Binding-site contacts:
Ligand atom O5 contacts residue ASN271 of chain 2.A at 2.4 Å (h-bond).
Ligand atom C1 contacts residue ILE292 of chain 2.A at 3.9 Å (hydrophobic).
Ligand atom O6 contacts residue ILE292 of chain 2.A at 3.3 Å.
Ligand atom O7 contacts residue ASN271 of chain 2.A at 4.2 Å.
Ligand atom C7 contacts residue ASN271 of chain 2.A at 3.8 Å.
Ligand atom C5 contacts residue ASN271 of chain 2.A at 3.7 Å.
Ligand atom C4 contacts residue ASN271 of chain 2.A at 4.3 Å.
Ligand atom C3 contacts residue ASN271 of chain 2.A at 3.8 Å.
Ligand atom C2 contacts residue ASN271 of chain 2.A at 2.5 Å.
Ligand atom C1 contacts residue ASN271 of chain 2.A at 1.4 Å.
Ligand atom O5 contacts residue ILE292 of chain 2.A at 3.4 Å.
Ligand atom N2 contacts residue ASN271 of chain 2.A at 2.9 Å (h-bond).
Ligand atom C5 contacts residue ILE292 of chain 2.A at 4.3 Å (hydrophobic).
Ligand atom C6 contacts residue ILE292 of chain 2.A at 4.4 Å (hydrophobic).

Sequence of chain 2.A:
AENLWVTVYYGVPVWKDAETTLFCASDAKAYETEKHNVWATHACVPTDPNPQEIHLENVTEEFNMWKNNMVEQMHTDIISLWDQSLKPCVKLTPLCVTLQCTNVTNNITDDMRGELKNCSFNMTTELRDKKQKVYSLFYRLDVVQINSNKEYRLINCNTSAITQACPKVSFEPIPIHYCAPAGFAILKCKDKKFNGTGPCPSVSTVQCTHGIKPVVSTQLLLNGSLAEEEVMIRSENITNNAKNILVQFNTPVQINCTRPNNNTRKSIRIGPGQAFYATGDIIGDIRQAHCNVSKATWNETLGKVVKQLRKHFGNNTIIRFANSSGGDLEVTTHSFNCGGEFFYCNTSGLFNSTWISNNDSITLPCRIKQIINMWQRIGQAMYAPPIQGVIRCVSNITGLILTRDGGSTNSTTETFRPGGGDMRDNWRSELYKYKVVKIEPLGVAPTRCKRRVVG

The protein below binds the small molecule below.
Small molecule (SMILES): CC(=O)N[C@H]1[C@H](O[C@H]2[C@H](O)[C@@H](NC(C)=O)CO[C@@H]2CO)O[C@H](CO)[C@@H](O)[C@@H]1O